A protein and the small-molecule ligand that binds it are described below.
Small molecule (SMILES): CC(=O)N[C@@H]1[C@@H](O)[C@H](O)[C@@H](CO)O[C@H]1O

Binding-site contacts:
Ligand atom N2 contacts residue ASN51 of chain 1.A at 2.8 Å (h-bond).
Ligand atom O5 contacts residue ASN51 of chain 1.A at 2.4 Å (h-bond).
Ligand atom C7 contacts residue ASN51 of chain 1.A at 3.7 Å.
Ligand atom C2 contacts residue ASN51 of chain 1.A at 2.5 Å.
Ligand atom C5 contacts residue ASN51 of chain 1.A at 3.6 Å.
Ligand atom O7 contacts residue ASN51 of chain 1.A at 3.7 Å.
Ligand atom C4 contacts residue ASN51 of chain 1.A at 4.2 Å.
Ligand atom C1 contacts residue ASN51 of chain 1.A at 1.4 Å.
Ligand atom C3 contacts residue ASN51 of chain 1.A at 3.8 Å.

Sequence of chain 1.A:
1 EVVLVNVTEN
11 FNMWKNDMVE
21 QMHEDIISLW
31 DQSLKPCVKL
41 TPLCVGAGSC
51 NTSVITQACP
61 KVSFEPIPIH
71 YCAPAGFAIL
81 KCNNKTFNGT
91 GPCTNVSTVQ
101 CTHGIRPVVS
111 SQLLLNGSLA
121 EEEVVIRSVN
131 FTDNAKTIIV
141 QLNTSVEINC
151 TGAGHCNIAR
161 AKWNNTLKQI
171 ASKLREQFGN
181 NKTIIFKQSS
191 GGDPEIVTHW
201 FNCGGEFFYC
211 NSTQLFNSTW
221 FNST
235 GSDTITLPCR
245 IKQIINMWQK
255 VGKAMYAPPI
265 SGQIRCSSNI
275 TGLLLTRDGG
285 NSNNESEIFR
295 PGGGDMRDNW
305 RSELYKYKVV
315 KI